Sequence of chain 1.A:
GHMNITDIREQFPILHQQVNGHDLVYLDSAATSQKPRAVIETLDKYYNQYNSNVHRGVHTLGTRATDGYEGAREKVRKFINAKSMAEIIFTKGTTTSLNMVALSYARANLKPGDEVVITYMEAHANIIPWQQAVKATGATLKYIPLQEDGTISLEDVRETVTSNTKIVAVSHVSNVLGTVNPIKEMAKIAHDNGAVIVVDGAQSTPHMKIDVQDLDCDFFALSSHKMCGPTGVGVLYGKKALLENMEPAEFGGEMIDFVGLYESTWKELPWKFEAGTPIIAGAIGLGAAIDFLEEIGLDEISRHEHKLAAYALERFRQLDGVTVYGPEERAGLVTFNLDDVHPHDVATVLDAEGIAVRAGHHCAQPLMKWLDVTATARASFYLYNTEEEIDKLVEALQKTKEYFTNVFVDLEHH

The protein below binds the small molecule below.
Small molecule (SMILES): Cc1ncc(COP(=O)(O)O)c(CN[C@@H]2CONC2=O)c1O

Sequence of chain 2.A:
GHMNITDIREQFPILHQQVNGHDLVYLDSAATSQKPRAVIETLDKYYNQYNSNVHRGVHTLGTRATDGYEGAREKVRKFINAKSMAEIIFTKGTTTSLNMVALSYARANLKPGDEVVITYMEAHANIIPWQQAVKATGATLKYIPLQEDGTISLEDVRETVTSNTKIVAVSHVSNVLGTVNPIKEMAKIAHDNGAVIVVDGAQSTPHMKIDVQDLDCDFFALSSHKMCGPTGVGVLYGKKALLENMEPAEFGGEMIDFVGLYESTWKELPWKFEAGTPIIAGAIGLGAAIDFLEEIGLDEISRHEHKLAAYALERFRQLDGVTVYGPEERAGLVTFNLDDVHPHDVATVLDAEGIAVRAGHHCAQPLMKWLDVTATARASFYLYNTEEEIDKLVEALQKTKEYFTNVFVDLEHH

Binding-site contacts:
Ligand atom C2 contacts residue ASP201 of chain 2.A at 3.7 Å.
Ligand atom O3P contacts residue SER224 of chain 2.A at 2.4 Å (h-bond).
Ligand atom O4P contacts residue THR95 of chain 2.A at 3.6 Å.
Ligand atom O3 contacts residue LYS227 of chain 2.A at 2.6 Å (salt-bridge).
Ligand atom O3 contacts residue ASN176 of chain 2.A at 3.3 Å.
Ligand atom C contacts residue ASN54 of chain 1.A at 3.8 Å.
Ligand atom CB contacts residue ALA31 of chain 2.A at 3.6 Å (hydrophobic).
Ligand atom C4A contacts residue LYS227 of chain 2.A at 3.4 Å.
Ligand atom O1P contacts residue GLY277 of chain 1.A at 3.6 Å.
Ligand atom O2P contacts residue THR95 of chain 2.A at 3.5 Å (h-bond).
Ligand atom OG contacts residue ARG359 of chain 2.A at 3.2 Å (salt-bridge).
Ligand atom OG contacts residue ASN176 of chain 2.A at 3.8 Å.
Ligand atom C2 contacts residue ALA203 of chain 2.A at 3.7 Å (hydrophobic).
Ligand atom C5A contacts residue THR96 of chain 2.A at 3.9 Å.
Ligand atom P contacts residue SER224 of chain 2.A at 3.4 Å.
Ligand atom O1P contacts residue THR278 of chain 1.A at 2.6 Å (h-bond).
Ligand atom O1P contacts residue THR96 of chain 2.A at 3.9 Å.
Ligand atom O contacts residue THR278 of chain 1.A at 3.9 Å.
Ligand atom ND contacts residue ARG359 of chain 2.A at 2.8 Å (salt-bridge).
Ligand atom CA contacts residue ALA31 of chain 2.A at 3.7 Å (hydrophobic).
Ligand atom C2A contacts residue ASN176 of chain 2.A at 3.8 Å.
Ligand atom N1 contacts residue ALA203 of chain 2.A at 3.7 Å.
Ligand atom N1 contacts residue ASP201 of chain 2.A at 2.8 Å (salt-bridge).
Ligand atom CB contacts residue ASN176 of chain 2.A at 3.3 Å.
Ligand atom O2P contacts residue SER224 of chain 2.A at 3.8 Å.
Ligand atom O4P contacts residue SER224 of chain 2.A at 3.6 Å.
Ligand atom O2P contacts residue THR96 of chain 2.A at 2.7 Å (h-bond).
Ligand atom C2A contacts residue ASP201 of chain 2.A at 3.8 Å.
Ligand atom O4P contacts residue THR96 of chain 2.A at 3.7 Å.
Ligand atom C3 contacts residue ALA203 of chain 2.A at 3.9 Å (hydrophobic).
Ligand atom CB contacts residue ARG379 of chain 2.A at 3.8 Å.
Ligand atom O3P contacts residue HIS226 of chain 2.A at 2.9 Å (h-bond).
Ligand atom OG contacts residue ARG379 of chain 2.A at 3.2 Å (salt-bridge).
Ligand atom P contacts residue THR96 of chain 2.A at 3.6 Å.
Ligand atom C3 contacts residue LYS227 of chain 2.A at 3.5 Å.
Ligand atom P contacts residue THR278 of chain 1.A at 3.8 Å.
Ligand atom C6 contacts residue ALA203 of chain 2.A at 3.8 Å (hydrophobic).
Ligand atom C4 contacts residue LYS227 of chain 2.A at 3.9 Å.
Ligand atom C6 contacts residue ASP201 of chain 2.A at 3.6 Å.
Ligand atom O contacts residue ASN54 of chain 1.A at 3.2 Å (h-bond).